The protein below binds the small molecule below.
Small molecule (SMILES): CCOc1ccc2nc(S(N)(=O)=O)sc2c1

Sequence of chain 1.A:
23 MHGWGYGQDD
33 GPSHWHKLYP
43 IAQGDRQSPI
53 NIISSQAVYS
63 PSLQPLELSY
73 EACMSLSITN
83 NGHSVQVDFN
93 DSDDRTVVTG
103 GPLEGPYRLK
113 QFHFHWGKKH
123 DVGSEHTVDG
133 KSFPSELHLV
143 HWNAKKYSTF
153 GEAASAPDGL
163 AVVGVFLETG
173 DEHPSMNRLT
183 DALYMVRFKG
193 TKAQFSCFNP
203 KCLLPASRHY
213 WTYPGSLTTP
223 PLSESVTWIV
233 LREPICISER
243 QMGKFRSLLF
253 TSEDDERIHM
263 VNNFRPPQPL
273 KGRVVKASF

Binding-site contacts:
Ligand atom N1 contacts residue THR220 of chain 1.A at 2.6 Å (h-bond).
Ligand atom C9 contacts residue ALA156 of chain 1.A at 3.7 Å (hydrophobic).
Ligand atom C6 contacts residue LEU219 of chain 1.A at 3.8 Å (hydrophobic).
Ligand atom S1 contacts residue THR220 of chain 1.A at 3.7 Å.
Ligand atom O2 contacts residue VAL142 of chain 1.A at 3.7 Å.
Ligand atom C7 contacts residue LEU219 of chain 1.A at 3.7 Å (hydrophobic).
Ligand atom C6 contacts residue PRO223 of chain 1.A at 3.9 Å (hydrophobic).
Ligand atom N2 contacts residue THR221 of chain 1.A at 3.0 Å (h-bond).
Ligand atom O1 contacts residue LEU219 of chain 1.A at 3.6 Å.
Ligand atom N1 contacts residue HIS115 of chain 1.A at 3.1 Å (h-bond).
Ligand atom C2 contacts residue LEU219 of chain 1.A at 3.8 Å (hydrophobic).
Ligand atom C7 contacts residue PRO222 of chain 1.A at 3.5 Å (hydrophobic).
Ligand atom C6 contacts residue GOL1 of chain 1.F at 4.0 Å.
Ligand atom S2 contacts residue HIS115 of chain 1.A at 4.0 Å.
Ligand atom O2 contacts residue HIS115 of chain 1.A at 3.1 Å.
Ligand atom C2 contacts residue THR221 of chain 1.A at 3.3 Å.
Ligand atom C3 contacts residue LEU219 of chain 1.A at 3.7 Å (hydrophobic).
Ligand atom O1 contacts residue TRP230 of chain 1.A at 3.5 Å.
Ligand atom N1 contacts residue HIS140 of chain 1.A at 3.4 Å (h-bond).
Ligand atom C7 contacts residue THR221 of chain 1.A at 3.1 Å.
Ligand atom C8 contacts residue ALA156 of chain 1.A at 4.0 Å (hydrophobic).
Ligand atom O1 contacts residue ZN1 of chain 1.B at 4.0 Å.
Ligand atom S1 contacts residue HIS140 of chain 1.A at 4.0 Å.
Ligand atom O1 contacts residue THR220 of chain 1.A at 3.0 Å (h-bond).
Ligand atom S2 contacts residue LEU219 of chain 1.A at 3.9 Å.
Ligand atom S2 contacts residue VAL142 of chain 1.A at 3.8 Å.
Ligand atom C5 contacts residue GOL1 of chain 1.F at 3.6 Å.
Ligand atom S1 contacts residue HIS115 of chain 1.A at 3.6 Å.
Ligand atom N2 contacts residue THR220 of chain 1.A at 4.0 Å.
Ligand atom N2 contacts residue LEU219 of chain 1.A at 3.7 Å.
Ligand atom N1 contacts residue HIS117 of chain 1.A at 3.3 Å (h-bond).
Ligand atom O2 contacts residue ZN1 of chain 1.B at 3.1 Å.
Ligand atom N1 contacts residue GLU127 of chain 1.A at 3.8 Å.
Ligand atom C6 contacts residue PRO222 of chain 1.A at 3.7 Å (hydrophobic).
Ligand atom S1 contacts residue ZN1 of chain 1.B at 3.0 Å.
Ligand atom O2 contacts residue HIS140 of chain 1.A at 3.6 Å.
Ligand atom O3 contacts residue PHE152 of chain 1.A at 4.0 Å.
Ligand atom N1 contacts residue ZN1 of chain 1.B at 1.9 Å.
Ligand atom C4 contacts residue GOL1 of chain 1.F at 3.8 Å.
Ligand atom O3 contacts residue GOL1 of chain 1.F at 3.7 Å.